Binding-site contacts:
Ligand atom F contacts residue GLY104 of chain 1.F at 3.0 Å.
Ligand atom N contacts residue NAD1 of chain 1.R at 3.0 Å (h-bond).
Ligand atom C9 contacts residue MET98 of chain 1.F at 3.6 Å (hydrophobic).
Ligand atom C contacts residue PHE149 of chain 1.F at 3.7 Å (hydrophobic).
Ligand atom C contacts residue LYS165 of chain 1.F at 4.0 Å.
Ligand atom C5 contacts residue NAD1 of chain 1.R at 3.6 Å.
Ligand atom F contacts residue MET103 of chain 1.F at 3.4 Å.
Ligand atom S1 contacts residue MET103 of chain 1.F at 3.7 Å.
Ligand atom C16 contacts residue ALA157 of chain 1.F at 3.7 Å (hydrophobic).
Ligand atom O contacts residue NAD1 of chain 1.R at 3.5 Å (h-bond).
Ligand atom C15 contacts residue TYR158 of chain 1.F at 3.7 Å (hydrophobic).
Ligand atom C3 contacts residue NAD1 of chain 1.R at 4.0 Å.
Ligand atom C12 contacts residue MET103 of chain 1.F at 4.1 Å (hydrophobic).
Ligand atom S contacts residue NAD1 of chain 1.R at 3.7 Å.
Ligand atom N contacts residue MET161 of chain 1.F at 3.5 Å.
Ligand atom C17 contacts residue MET103 of chain 1.F at 4.0 Å (hydrophobic).
Ligand atom C2 contacts residue NAD1 of chain 1.R at 3.7 Å.
Ligand atom C5 contacts residue GLY96 of chain 1.F at 3.5 Å.
Ligand atom N1 contacts residue PHE97 of chain 1.F at 3.5 Å.
Ligand atom N1 contacts residue GLY96 of chain 1.F at 3.4 Å (h-bond).
Ligand atom C13 contacts residue MET103 of chain 1.F at 3.8 Å (hydrophobic).
Ligand atom C15 contacts residue MET103 of chain 1.F at 3.7 Å (hydrophobic).
Ligand atom C10 contacts residue MET103 of chain 1.F at 3.2 Å (hydrophobic).
Ligand atom C9 contacts residue GLN100 of chain 1.F at 4.0 Å.
Ligand atom C8 contacts residue MET98 of chain 1.F at 3.5 Å (hydrophobic).
Ligand atom N2 contacts residue MET98 of chain 1.F at 3.1 Å (h-bond).
Ligand atom C8 contacts residue MET103 of chain 1.F at 3.4 Å (hydrophobic).
Ligand atom C7 contacts residue MET98 of chain 1.F at 3.7 Å (hydrophobic).
Ligand atom C contacts residue NAD1 of chain 1.R at 3.4 Å.
Ligand atom N1 contacts residue MET98 of chain 1.F at 3.9 Å.
Ligand atom C9 contacts residue MET103 of chain 1.F at 3.4 Å (hydrophobic).
Ligand atom C1 contacts residue NAD1 of chain 1.R at 3.5 Å.
Ligand atom N3 contacts residue MET98 of chain 1.F at 2.8 Å (h-bond).
Ligand atom C7 contacts residue MET103 of chain 1.F at 3.5 Å (hydrophobic).
Ligand atom N3 contacts residue MET103 of chain 1.F at 3.4 Å (h-bond).
Ligand atom C14 contacts residue MET103 of chain 1.F at 3.6 Å (hydrophobic).
Ligand atom N2 contacts residue PHE97 of chain 1.F at 3.4 Å.
Ligand atom C16 contacts residue MET103 of chain 1.F at 3.9 Å (hydrophobic).
Ligand atom N5 contacts residue MET103 of chain 1.F at 3.5 Å (h-bond).
Ligand atom C2 contacts residue TYR158 of chain 1.F at 4.0 Å (hydrophobic).

This small molecule binds to this protein.
Small molecule (SMILES): Cc1csc([C@](C)(O)c2nnc(Nc3ccn(Cc4c(F)cccc4F)n3)s2)n1

Sequence of chain 1.F:
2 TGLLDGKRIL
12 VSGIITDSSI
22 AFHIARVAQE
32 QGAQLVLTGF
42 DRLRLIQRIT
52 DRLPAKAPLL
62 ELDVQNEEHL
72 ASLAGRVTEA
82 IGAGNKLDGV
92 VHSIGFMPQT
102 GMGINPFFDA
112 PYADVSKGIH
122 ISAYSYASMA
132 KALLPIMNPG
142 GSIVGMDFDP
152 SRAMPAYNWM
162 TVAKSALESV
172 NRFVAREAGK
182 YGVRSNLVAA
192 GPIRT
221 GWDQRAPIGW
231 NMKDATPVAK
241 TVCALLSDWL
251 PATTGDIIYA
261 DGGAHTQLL